Binding-site contacts:
Ligand atom C6 contacts residue ELU1 of chain 1.D at 0.2 Å.
Ligand atom O1A contacts residue ELU1 of chain 1.D at 1.2 Å (h-bond).
Ligand atom O2A contacts residue ELU1 of chain 1.D at 1.5 Å (h-bond).
Ligand atom C12 contacts residue HIS58 of chain 1.A at 3.4 Å.
Ligand atom C9 contacts residue ELU1 of chain 1.D at 0.2 Å.
Ligand atom O1B contacts residue ARG54 of chain 1.A at 3.1 Å (salt-bridge).
Ligand atom C11 contacts residue ELU1 of chain 1.D at 0.3 Å.
Ligand atom C1 contacts residue ELU1 of chain 1.D at 1.1 Å.
Ligand atom PB contacts residue ELU1 of chain 1.D at 0.2 Å.
Ligand atom C5 contacts residue ELU1 of chain 1.D at 0.8 Å.
Ligand atom C8 contacts residue ELU1 of chain 1.D at 0.1 Å.
Ligand atom C20 contacts residue GLY61 of chain 1.A at 3.3 Å.
Ligand atom O3A contacts residue ELU1 of chain 1.D at 1.4 Å (h-bond).
Ligand atom O2B contacts residue ELU1 of chain 1.D at 1.1 Å (h-bond).
Ligand atom O3B contacts residue ASP95 of chain 1.A at 3.1 Å (salt-bridge).
Ligand atom C14 contacts residue ELU1 of chain 1.D at 0.2 Å.
Ligand atom C13 contacts residue ELU1 of chain 1.D at 0.2 Å.
Ligand atom O2B contacts residue LYS55 of chain 1.A at 3.0 Å.
Ligand atom C10 contacts residue ELU1 of chain 1.D at 0.4 Å.
Ligand atom C15 contacts residue ELU1 of chain 1.D at 0.2 Å.
Ligand atom C3 contacts residue ELU1 of chain 1.D at 0.5 Å.
Ligand atom C16 contacts residue ELU1 of chain 1.D at 0.3 Å.
Ligand atom C4 contacts residue ELU1 of chain 1.D at 0.5 Å.
Ligand atom C17 contacts residue ELU1 of chain 1.D at 0.3 Å.
Ligand atom O3A contacts residue LYS55 of chain 1.A at 3.2 Å (salt-bridge).
Ligand atom C20 contacts residue ELU1 of chain 1.D at 0.8 Å.
Ligand atom C12 contacts residue ELU1 of chain 1.D at 0.2 Å.
Ligand atom O2A contacts residue ASP252 of chain 1.A at 3.1 Å (salt-bridge).
Ligand atom O1B contacts residue ELU1 of chain 1.D at 0.6 Å (h-bond).
Ligand atom O1 contacts residue ELU1 of chain 1.D at 0.3 Å (h-bond).
Ligand atom C7 contacts residue ELU1 of chain 1.D at 0.1 Å.
Ligand atom PA contacts residue ELU1 of chain 1.D at 0.3 Å.
Ligand atom O3B contacts residue ELU1 of chain 1.D at 1.2 Å (h-bond).
Ligand atom O2A contacts residue ASP256 of chain 1.A at 2.7 Å (salt-bridge).
Ligand atom C19 contacts residue ELU1 of chain 1.D at 0.7 Å.
Ligand atom C2 contacts residue ELU1 of chain 1.D at 0.8 Å.
Ligand atom C5 contacts residue ASP252 of chain 1.A at 3.2 Å.
Ligand atom C9 contacts residue THR213 of chain 1.A at 3.4 Å.
Ligand atom C18 contacts residue ELU1 of chain 1.D at 0.5 Å.
Ligand atom C4 contacts residue LYS55 of chain 1.A at 3.1 Å.

The protein below binds the small molecule below.
Small molecule (SMILES): CC(C)=CCC/C(C)=C/CC/C(C)=C/CC[C@H](C)CCOP(=O)(O)OP(=O)(O)O

Sequence of chain 1.A:
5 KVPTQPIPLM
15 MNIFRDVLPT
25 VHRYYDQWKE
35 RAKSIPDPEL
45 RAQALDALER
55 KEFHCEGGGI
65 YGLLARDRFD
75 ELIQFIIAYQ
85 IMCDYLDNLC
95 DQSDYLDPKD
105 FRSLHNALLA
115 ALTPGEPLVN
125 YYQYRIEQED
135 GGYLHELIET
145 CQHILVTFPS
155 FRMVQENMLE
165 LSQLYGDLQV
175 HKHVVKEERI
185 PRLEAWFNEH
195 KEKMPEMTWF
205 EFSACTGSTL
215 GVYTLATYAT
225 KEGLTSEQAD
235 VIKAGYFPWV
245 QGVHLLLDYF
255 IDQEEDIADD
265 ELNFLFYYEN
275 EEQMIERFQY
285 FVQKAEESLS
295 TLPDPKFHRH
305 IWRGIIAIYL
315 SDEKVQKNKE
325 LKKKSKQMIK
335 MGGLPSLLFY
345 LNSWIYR